Sequence of chain 3.A:
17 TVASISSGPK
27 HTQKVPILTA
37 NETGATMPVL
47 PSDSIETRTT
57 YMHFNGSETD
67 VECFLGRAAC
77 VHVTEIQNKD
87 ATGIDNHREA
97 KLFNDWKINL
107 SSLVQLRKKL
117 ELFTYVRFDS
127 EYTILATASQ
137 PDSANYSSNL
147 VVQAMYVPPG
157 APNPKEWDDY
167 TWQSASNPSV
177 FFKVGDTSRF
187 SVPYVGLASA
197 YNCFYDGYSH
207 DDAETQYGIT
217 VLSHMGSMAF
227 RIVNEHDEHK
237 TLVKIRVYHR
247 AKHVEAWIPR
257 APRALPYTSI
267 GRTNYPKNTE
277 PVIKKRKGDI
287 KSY

Sequence of chain 3.C:
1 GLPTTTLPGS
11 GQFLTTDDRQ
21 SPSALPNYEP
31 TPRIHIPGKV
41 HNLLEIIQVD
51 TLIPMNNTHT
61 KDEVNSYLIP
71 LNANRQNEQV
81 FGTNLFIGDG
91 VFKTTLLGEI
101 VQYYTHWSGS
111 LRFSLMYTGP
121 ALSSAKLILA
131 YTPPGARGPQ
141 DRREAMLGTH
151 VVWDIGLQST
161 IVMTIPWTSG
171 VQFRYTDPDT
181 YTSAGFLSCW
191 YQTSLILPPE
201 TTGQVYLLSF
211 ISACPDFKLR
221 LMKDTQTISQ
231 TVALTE

This protein binds this small molecule.
Small molecule (SMILES): Cc1cc(CCCCCOc2ccc(C3=NCCO3)cc2)on1

Binding-site contacts:
Ligand atom C1C contacts residue TYR128 of chain 3.A at 3.7 Å (hydrophobic).
Ligand atom O1A contacts residue PHE186 of chain 3.A at 3.0 Å.
Ligand atom O1 contacts residue MET221 of chain 3.A at 3.8 Å.
Ligand atom C3B contacts residue TYR152 of chain 3.A at 3.7 Å (hydrophobic).
Ligand atom C2B contacts residue VAL188 of chain 3.A at 3.5 Å (hydrophobic).
Ligand atom C4C contacts residue VAL191 of chain 3.A at 3.0 Å (hydrophobic).
Ligand atom C1C contacts residue LEU106 of chain 3.A at 3.8 Å (hydrophobic).
Ligand atom C4C contacts residue VAL188 of chain 3.A at 3.7 Å (hydrophobic).
Ligand atom C2A contacts residue TYR152 of chain 3.A at 3.6 Å (hydrophobic).
Ligand atom N3A contacts residue TYR152 of chain 3.A at 3.5 Å.
Ligand atom C4 contacts residue TYR197 of chain 3.A at 3.8 Å (hydrophobic).
Ligand atom C6B contacts residue TYR128 of chain 3.A at 3.3 Å (hydrophobic).
Ligand atom C3B contacts residue VAL188 of chain 3.A at 3.8 Å (hydrophobic).
Ligand atom C4B contacts residue PHE186 of chain 3.A at 3.6 Å (hydrophobic).
Ligand atom C1B contacts residue TYR128 of chain 3.A at 3.6 Å (hydrophobic).
Ligand atom O1 contacts residue LEU106 of chain 3.A at 3.8 Å.
Ligand atom C1B contacts residue ILE104 of chain 3.A at 4.0 Å (hydrophobic).
Ligand atom O1B contacts residue TYR128 of chain 3.A at 3.4 Å (h-bond).
Ligand atom C1B contacts residue VAL188 of chain 3.A at 3.8 Å (hydrophobic).
Ligand atom C5 contacts residue LEU106 of chain 3.A at 3.8 Å (hydrophobic).
Ligand atom O1B contacts residue ILE104 of chain 3.A at 3.9 Å.
Ligand atom N3A contacts residue ALA24 of chain 3.C at 3.8 Å.
Ligand atom C4A contacts residue PRO174 of chain 3.A at 3.1 Å (hydrophobic).
Ligand atom C6B contacts residue ILE104 of chain 3.A at 3.6 Å (hydrophobic).
Ligand atom C4B contacts residue TYR152 of chain 3.A at 3.8 Å (hydrophobic).
Ligand atom C3C contacts residue TYR128 of chain 3.A at 3.4 Å (hydrophobic).
Ligand atom N3A contacts residue PRO174 of chain 3.A at 3.7 Å.
Ligand atom C5A contacts residue VAL176 of chain 3.A at 3.6 Å (hydrophobic).
Ligand atom N2 contacts residue LEU106 of chain 3.A at 3.8 Å.
Ligand atom C5B contacts residue PHE186 of chain 3.A at 3.9 Å (hydrophobic).
Ligand atom C5B contacts residue MET224 of chain 3.A at 3.9 Å (hydrophobic).
Ligand atom C2A contacts residue PHE186 of chain 3.A at 3.3 Å (hydrophobic).
Ligand atom C2C contacts residue MET221 of chain 3.A at 3.8 Å (hydrophobic).
Ligand atom N3A contacts residue PHE186 of chain 3.A at 4.0 Å.
Ligand atom C2C contacts residue TYR197 of chain 3.A at 3.7 Å (hydrophobic).
Ligand atom C5C contacts residue VAL191 of chain 3.A at 3.8 Å (hydrophobic).
Ligand atom C5B contacts residue TYR128 of chain 3.A at 4.0 Å (hydrophobic).
Ligand atom C4 contacts residue LEU106 of chain 3.A at 3.9 Å (hydrophobic).
Ligand atom C5A contacts residue PHE186 of chain 3.A at 3.5 Å (hydrophobic).
Ligand atom C5A contacts residue ALA150 of chain 3.A at 3.6 Å (hydrophobic).